Sequence of chain 1.B:
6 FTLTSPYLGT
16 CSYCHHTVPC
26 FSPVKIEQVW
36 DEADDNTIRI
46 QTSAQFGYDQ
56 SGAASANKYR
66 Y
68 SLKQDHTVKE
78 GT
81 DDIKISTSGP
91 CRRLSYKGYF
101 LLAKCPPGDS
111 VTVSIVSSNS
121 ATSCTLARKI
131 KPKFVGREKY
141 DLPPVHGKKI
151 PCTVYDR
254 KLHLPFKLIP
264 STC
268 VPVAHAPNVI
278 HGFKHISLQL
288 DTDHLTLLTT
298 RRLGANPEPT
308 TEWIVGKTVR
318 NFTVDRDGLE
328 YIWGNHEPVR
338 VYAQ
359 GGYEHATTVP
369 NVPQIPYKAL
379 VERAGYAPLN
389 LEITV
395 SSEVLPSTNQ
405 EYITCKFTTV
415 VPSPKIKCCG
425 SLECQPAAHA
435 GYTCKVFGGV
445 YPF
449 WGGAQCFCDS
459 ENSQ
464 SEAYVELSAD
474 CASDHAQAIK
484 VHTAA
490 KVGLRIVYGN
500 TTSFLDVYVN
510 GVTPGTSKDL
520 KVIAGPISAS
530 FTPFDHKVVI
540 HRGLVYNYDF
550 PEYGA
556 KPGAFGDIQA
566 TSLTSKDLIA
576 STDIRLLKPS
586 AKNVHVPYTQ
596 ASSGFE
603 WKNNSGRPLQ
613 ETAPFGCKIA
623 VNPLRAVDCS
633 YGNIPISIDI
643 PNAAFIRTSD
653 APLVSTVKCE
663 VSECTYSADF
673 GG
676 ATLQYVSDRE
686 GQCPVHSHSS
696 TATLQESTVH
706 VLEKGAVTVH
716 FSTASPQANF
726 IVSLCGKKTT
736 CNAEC

Binding-site contacts:
Ligand atom C7 contacts residue ASN605 of chain 1.B at 3.5 Å.
Ligand atom O6 contacts residue TRP310 of chain 1.C at 4.5 Å.
Ligand atom O7 contacts residue LYS131 of chain 1.B at 4.4 Å.
Ligand atom C3 contacts residue ASN605 of chain 1.B at 3.8 Å.
Ligand atom C4 contacts residue ASN605 of chain 1.B at 4.3 Å.
Ligand atom O4 contacts residue GLU309 of chain 1.C at 4.2 Å.
Ligand atom C2 contacts residue ASN605 of chain 1.B at 2.4 Å.
Ligand atom C1 contacts residue ASN605 of chain 1.B at 1.5 Å.
Ligand atom O5 contacts residue ASN605 of chain 1.B at 2.4 Å (h-bond).
Ligand atom N2 contacts residue ASN605 of chain 1.B at 2.9 Å (h-bond).
Ligand atom C8 contacts residue LYS131 of chain 1.B at 3.5 Å.
Ligand atom C5 contacts residue ASN605 of chain 1.B at 3.7 Å.
Ligand atom C7 contacts residue LYS131 of chain 1.B at 4.5 Å.
Ligand atom O7 contacts residue ASN605 of chain 1.B at 3.6 Å.

Sequence of chain 1.C:
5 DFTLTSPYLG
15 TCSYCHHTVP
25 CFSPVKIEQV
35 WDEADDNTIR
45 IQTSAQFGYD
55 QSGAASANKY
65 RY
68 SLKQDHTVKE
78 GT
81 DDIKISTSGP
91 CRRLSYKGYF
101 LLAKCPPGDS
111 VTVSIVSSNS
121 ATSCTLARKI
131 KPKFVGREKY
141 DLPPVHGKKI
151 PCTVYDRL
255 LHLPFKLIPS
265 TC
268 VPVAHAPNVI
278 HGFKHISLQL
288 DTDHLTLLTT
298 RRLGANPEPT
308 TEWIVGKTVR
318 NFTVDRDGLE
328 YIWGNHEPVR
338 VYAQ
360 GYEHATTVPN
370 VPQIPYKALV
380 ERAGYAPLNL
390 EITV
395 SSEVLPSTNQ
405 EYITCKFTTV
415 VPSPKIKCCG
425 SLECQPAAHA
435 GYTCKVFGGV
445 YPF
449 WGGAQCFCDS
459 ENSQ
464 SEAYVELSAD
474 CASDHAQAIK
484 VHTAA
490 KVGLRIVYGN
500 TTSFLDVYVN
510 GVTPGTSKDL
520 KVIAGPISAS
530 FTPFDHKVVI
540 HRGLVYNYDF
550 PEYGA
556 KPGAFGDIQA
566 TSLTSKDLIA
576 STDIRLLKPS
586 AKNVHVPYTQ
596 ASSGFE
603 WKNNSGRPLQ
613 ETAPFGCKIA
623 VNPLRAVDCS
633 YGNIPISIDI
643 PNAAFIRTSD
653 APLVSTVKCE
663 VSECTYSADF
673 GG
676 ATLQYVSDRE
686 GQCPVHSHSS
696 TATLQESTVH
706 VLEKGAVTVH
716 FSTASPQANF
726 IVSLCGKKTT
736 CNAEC

This small molecule binds to this protein.
Small molecule (SMILES): CC(=O)N[C@H]1[C@H](O[C@H]2[C@H](O)[C@@H](NC(C)=O)CO[C@@H]2CO)O[C@H](CO)[C@@H](O[C@@H]2O[C@H](CO)[C@@H](O)[C@H](O[C@H]3O[C@H](CO)[C@@H](O)[C@H](O)[C@@H]3O)[C@@H]2O)[C@@H]1O